Sequence of chain 2.B:
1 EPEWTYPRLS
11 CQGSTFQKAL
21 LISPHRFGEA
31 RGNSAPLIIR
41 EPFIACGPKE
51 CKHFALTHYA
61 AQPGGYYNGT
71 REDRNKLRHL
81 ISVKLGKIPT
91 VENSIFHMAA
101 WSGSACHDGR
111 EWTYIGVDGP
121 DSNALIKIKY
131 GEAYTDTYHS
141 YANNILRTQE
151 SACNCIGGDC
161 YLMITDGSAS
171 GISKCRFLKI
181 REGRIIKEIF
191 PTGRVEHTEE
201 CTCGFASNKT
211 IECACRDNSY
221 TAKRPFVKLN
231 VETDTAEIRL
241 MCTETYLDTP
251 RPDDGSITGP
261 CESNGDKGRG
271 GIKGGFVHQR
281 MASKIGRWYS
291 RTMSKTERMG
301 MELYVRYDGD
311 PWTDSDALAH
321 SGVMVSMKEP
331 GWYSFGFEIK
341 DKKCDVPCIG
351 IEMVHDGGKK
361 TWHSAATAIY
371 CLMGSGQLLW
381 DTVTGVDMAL

Binding-site contacts:
Ligand atom C3 contacts residue PRO7 of chain 2.B at 3.8 Å (hydrophobic).
Ligand atom C1 contacts residue ASN208 of chain 2.B at 1.5 Å.
Ligand atom O3 contacts residue PRO7 of chain 2.B at 4.4 Å.
Ligand atom N2 contacts residue ARG8 of chain 2.B at 3.9 Å.
Ligand atom C4 contacts residue ASN208 of chain 2.B at 4.3 Å.
Ligand atom O3 contacts residue ARG8 of chain 2.B at 4.3 Å.
Ligand atom O7 contacts residue ASN208 of chain 2.B at 3.2 Å (h-bond).
Ligand atom C8 contacts residue ARG8 of chain 2.B at 3.9 Å.
Ligand atom N2 contacts residue PRO7 of chain 2.B at 3.0 Å (h-bond).
Ligand atom C1 contacts residue PRO7 of chain 2.B at 3.9 Å (hydrophobic).
Ligand atom N2 contacts residue ASN208 of chain 2.B at 3.2 Å (h-bond).
Ligand atom C5 contacts residue TYR6 of chain 2.B at 4.2 Å (hydrophobic).
Ligand atom C5 contacts residue ASN208 of chain 2.B at 3.5 Å.
Ligand atom O6 contacts residue TYR6 of chain 2.B at 4.2 Å.
Ligand atom C8 contacts residue LEU9 of chain 2.B at 4.0 Å (hydrophobic).
Ligand atom C3 contacts residue ASN208 of chain 2.B at 4.0 Å.
Ligand atom C8 contacts residue ARG280 of chain 2.B at 4.2 Å.
Ligand atom C1 contacts residue TYR6 of chain 2.B at 4.4 Å (hydrophobic).
Ligand atom C7 contacts residue ASN208 of chain 2.B at 3.4 Å.
Ligand atom C2 contacts residue ASN208 of chain 2.B at 2.8 Å.
Ligand atom C2 contacts residue PRO7 of chain 2.B at 3.7 Å (hydrophobic).
Ligand atom C8 contacts residue PRO7 of chain 2.B at 3.9 Å (hydrophobic).
Ligand atom C7 contacts residue PRO7 of chain 2.B at 3.8 Å (hydrophobic).
Ligand atom O5 contacts residue ASN208 of chain 2.B at 2.2 Å (h-bond).

This small molecule binds to this protein.
Small molecule (SMILES): CC(=O)N[C@@H]1[C@@H](O)[C@H](O)[C@@H](CO)O[C@H]1O